Binding-site contacts:
Ligand atom C3 contacts residue GLU187 of chain 1.A at 4.1 Å.
Ligand atom O3 contacts residue GLU187 of chain 1.A at 3.0 Å.
Ligand atom C8 contacts residue ASN213 of chain 1.A at 3.4 Å.
Ligand atom C3 contacts residue ASN213 of chain 1.A at 3.8 Å.
Ligand atom C2 contacts residue GLU187 of chain 1.A at 4.4 Å.
Ligand atom C8 contacts residue ALA185 of chain 1.A at 4.5 Å (hydrophobic).
Ligand atom C2 contacts residue ASN213 of chain 1.A at 2.5 Å.
Ligand atom O7 contacts residue GLU187 of chain 1.A at 3.3 Å.
Ligand atom C5 contacts residue ASN213 of chain 1.A at 3.7 Å.
Ligand atom C7 contacts residue ASN213 of chain 1.A at 3.6 Å.
Ligand atom C8 contacts residue GLY297 of chain 1.A at 3.3 Å.
Ligand atom C8 contacts residue GLU187 of chain 1.A at 3.8 Å.
Ligand atom C7 contacts residue GLU187 of chain 1.A at 3.5 Å.
Ligand atom C1 contacts residue ASN213 of chain 1.A at 1.4 Å.
Ligand atom C8 contacts residue LYS296 of chain 1.A at 4.1 Å.
Ligand atom O7 contacts residue GLY214 of chain 1.A at 3.9 Å.
Ligand atom N2 contacts residue GLU187 of chain 1.A at 3.9 Å.
Ligand atom N2 contacts residue ASN213 of chain 1.A at 2.9 Å (h-bond).
Ligand atom O5 contacts residue ASN213 of chain 1.A at 2.4 Å (h-bond).
Ligand atom O7 contacts residue ASN213 of chain 1.A at 3.9 Å.
Ligand atom C4 contacts residue ASN213 of chain 1.A at 4.3 Å.
Ligand atom C7 contacts residue GLY214 of chain 1.A at 4.0 Å.
Ligand atom C8 contacts residue GLY214 of chain 1.A at 3.8 Å.

Sequence of chain 1.A:
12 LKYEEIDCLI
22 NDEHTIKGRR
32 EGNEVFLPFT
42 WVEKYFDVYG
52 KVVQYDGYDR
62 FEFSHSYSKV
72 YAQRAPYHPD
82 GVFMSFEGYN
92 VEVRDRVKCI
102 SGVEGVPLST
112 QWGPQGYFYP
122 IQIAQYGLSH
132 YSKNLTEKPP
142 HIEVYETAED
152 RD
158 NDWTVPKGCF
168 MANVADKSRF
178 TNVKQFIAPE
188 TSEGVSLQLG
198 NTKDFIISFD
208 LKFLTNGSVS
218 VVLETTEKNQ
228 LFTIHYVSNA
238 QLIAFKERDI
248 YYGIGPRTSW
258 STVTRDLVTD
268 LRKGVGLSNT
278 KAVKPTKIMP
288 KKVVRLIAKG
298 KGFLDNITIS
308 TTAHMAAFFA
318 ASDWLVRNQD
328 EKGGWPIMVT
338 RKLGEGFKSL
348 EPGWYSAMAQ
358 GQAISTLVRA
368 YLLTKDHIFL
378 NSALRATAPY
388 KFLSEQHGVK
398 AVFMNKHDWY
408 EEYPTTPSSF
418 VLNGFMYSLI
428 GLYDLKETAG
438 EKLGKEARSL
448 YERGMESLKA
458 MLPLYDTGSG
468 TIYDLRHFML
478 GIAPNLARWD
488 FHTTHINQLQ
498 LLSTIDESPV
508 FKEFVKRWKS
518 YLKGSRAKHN

The small molecule below binds the protein below.
Small molecule (SMILES): CC(=O)N[C@@H]1[C@@H](O)[C@H](O)[C@@H](CO)O[C@H]1O